Binding-site contacts:
Ligand atom OP2 contacts residue ARG79 of chain 2.G at 3.4 Å (salt-bridge).
Ligand atom OP1 contacts residue ARG79 of chain 2.G at 3.7 Å.
Ligand atom O4' contacts residue VAL19 of chain 3.B at 3.8 Å.
Ligand atom OP1 contacts residue SER155 of chain 2.G at 2.1 Å (h-bond).
Ligand atom O2' contacts residue SER155 of chain 2.G at 3.8 Å.
Ligand atom OP2 contacts residue SER17 of chain 3.B at 3.3 Å.
Ligand atom O3' contacts residue ALA40 of chain 2.G at 3.5 Å.
Ligand atom C6 contacts residue VAL38 of chain 2.CA at 3.6 Å (hydrophobic).
Ligand atom C1' contacts residue VAL38 of chain 2.G at 3.6 Å (hydrophobic).
Ligand atom C5 contacts residue A5 of chain 2.S at 3.2 Å.
Ligand atom N3 contacts residue A3 of chain 2.S at 3.6 Å (h-bond).
Ligand atom C5' contacts residue SER17 of chain 3.B at 3.7 Å.
Ligand atom C1' contacts residue VAL38 of chain 2.CA at 3.5 Å (hydrophobic).
Ligand atom OP1 contacts residue SER17 of chain 3.B at 3.4 Å.
Ligand atom O4' contacts residue VAL38 of chain 2.G at 3.7 Å.
Ligand atom C5' contacts residue THR21 of chain 3.B at 3.9 Å.
Ligand atom C4 contacts residue A4 of chain 2.S at 3.7 Å.
Ligand atom O4 contacts residue A4 of chain 2.S at 3.6 Å (h-bond).
Ligand atom N3 contacts residue A2 of chain 2.S at 3.2 Å (h-bond).
Ligand atom O4 contacts residue A1 of chain 2.S at 3.9 Å.
Ligand atom C4 contacts residue A5 of chain 2.S at 3.0 Å.
Ligand atom P contacts residue SER155 of chain 2.G at 3.4 Å.
Ligand atom O2' contacts residue THR36 of chain 2.CA at 3.1 Å.
Ligand atom O4 contacts residue A2 of chain 2.S at 3.7 Å.
Ligand atom O2' contacts residue VAL38 of chain 2.G at 3.1 Å (h-bond).
Ligand atom O2 contacts residue A3 of chain 2.S at 3.8 Å.
Ligand atom O2 contacts residue A1 of chain 2.S at 3.6 Å (h-bond).
Ligand atom O4 contacts residue A5 of chain 2.S at 2.7 Å (h-bond).
Ligand atom C2 contacts residue A2 of chain 2.S at 3.3 Å.
Ligand atom C4' contacts residue VAL19 of chain 3.B at 3.5 Å (hydrophobic).
Ligand atom O4' contacts residue ASN16 of chain 3.B at 3.6 Å (h-bond).
Ligand atom P contacts residue SER17 of chain 3.B at 3.8 Å.
Ligand atom N3 contacts residue A4 of chain 2.S at 3.6 Å.
Ligand atom O2 contacts residue A2 of chain 2.S at 3.0 Å.
Ligand atom O4 contacts residue A3 of chain 2.S at 3.5 Å (h-bond).
Ligand atom O2 contacts residue A6 of chain 2.S at 3.5 Å (h-bond).
Ligand atom N1 contacts residue VAL38 of chain 2.CA at 3.8 Å.
Ligand atom C2 contacts residue A3 of chain 2.S at 3.8 Å.
Ligand atom O3' contacts residue SER155 of chain 2.G at 3.8 Å.
Ligand atom O2 contacts residue VAL38 of chain 2.G at 3.7 Å.

Sequence of chain 2.CA:
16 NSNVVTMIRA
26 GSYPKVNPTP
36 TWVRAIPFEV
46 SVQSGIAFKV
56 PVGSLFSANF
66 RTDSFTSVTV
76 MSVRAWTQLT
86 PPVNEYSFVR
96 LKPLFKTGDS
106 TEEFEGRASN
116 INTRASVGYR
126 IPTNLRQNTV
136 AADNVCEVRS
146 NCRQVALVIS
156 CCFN

Sequence of chain 3.B:
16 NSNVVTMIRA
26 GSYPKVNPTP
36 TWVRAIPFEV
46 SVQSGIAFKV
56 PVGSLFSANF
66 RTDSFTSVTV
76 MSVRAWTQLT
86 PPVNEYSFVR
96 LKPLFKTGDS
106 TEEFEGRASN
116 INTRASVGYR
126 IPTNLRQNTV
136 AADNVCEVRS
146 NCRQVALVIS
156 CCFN

A protein and the small-molecule ligand that binds it are described below.
Small molecule (SMILES): O=c1ccn([C@@H]2O[C@H](CO[P](=O)(O)O[C@H]3[C@@H](O)[C@H](n4ccc(=O)[nH]c4=O)O[C@@H]3CO[P](=O)(O)O[C@H]3[C@@H](O)[C@H](n4ccc(=O)[nH]c4=O)O[C@@H]3CO[P](=O)(O)O[C@H]3[C@@H](O)[C@H](n4ccc(=O)[nH]c4=O)O[C@@H]3CO[P](=O)(O)O[C@H]3[C@@H](O)[C@H](n4ccc(=O)[nH]c4=O)O[C@@H]3CO[P](=O)(O)O[C@H]3[C@@H](O)[C@H](n4ccc(=O)[nH]c4=O)O[C@@H]3CO[P](=O)(O)O[C@H]3[C@@H](O)[C@H](n4ccc(=O)[nH]c4=O)O[C@@H]3CO[P](=O)(O)O[C@H]3[C@@H](O)[C@H](n4ccc(=O)[nH]c4=O)O[C@@H]3COP(=O)=O)[C@@H](O)[C@H]2O)c(=O)[nH]1

Sequence of chain 2.G:
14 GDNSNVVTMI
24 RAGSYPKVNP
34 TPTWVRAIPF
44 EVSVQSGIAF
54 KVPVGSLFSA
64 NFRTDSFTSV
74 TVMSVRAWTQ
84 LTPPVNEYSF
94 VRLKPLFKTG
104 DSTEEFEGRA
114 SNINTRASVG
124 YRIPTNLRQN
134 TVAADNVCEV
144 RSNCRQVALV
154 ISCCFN